This small molecule binds to this protein.
Small molecule (SMILES): C[C@@H](O[C@H]1OCCN(Cc2nn[nH]c2CN(C)C)[C@H]1c1ccc(F)cc1)c1cc(C(F)(F)F)cc(C(F)(F)F)c1

Binding-site contacts:
Ligand atom F7 contacts residue ASN109 of chain 1.A at 3.6 Å.
Ligand atom F6 contacts residue ILE113 of chain 1.A at 2.9 Å.
Ligand atom C23 contacts residue PRO112 of chain 1.A at 3.7 Å (hydrophobic).
Ligand atom F1 contacts residue PHE450 of chain 1.A at 3.3 Å.
Ligand atom C22 contacts residue PHE450 of chain 1.A at 3.5 Å (hydrophobic).
Ligand atom C16 contacts residue PHE450 of chain 1.A at 3.2 Å (hydrophobic).
Ligand atom F4 contacts residue ILE204 of chain 1.A at 3.5 Å.
Ligand atom C21 contacts residue HIS451 of chain 1.A at 3.9 Å.
Ligand atom F3 contacts residue PHE450 of chain 1.A at 3.1 Å.
Ligand atom C17 contacts residue PHE450 of chain 1.A at 3.5 Å (hydrophobic).
Ligand atom N4 contacts residue GLN165 of chain 1.A at 3.2 Å (h-bond).
Ligand atom C3 contacts residue PHE454 of chain 1.A at 3.7 Å (hydrophobic).
Ligand atom C23 contacts residue ILE204 of chain 1.A at 3.7 Å (hydrophobic).
Ligand atom F3 contacts residue PHE90 of chain 1.A at 3.3 Å.
Ligand atom F2 contacts residue PRO112 of chain 1.A at 3.0 Å.
Ligand atom F6 contacts residue VAL116 of chain 1.A at 3.7 Å.
Ligand atom C4 contacts residue PHE454 of chain 1.A at 3.6 Å (hydrophobic).
Ligand atom C3 contacts residue THR201 of chain 1.A at 3.8 Å.
Ligand atom C26 contacts residue GLU193 of chain 1.A at 3.8 Å.
Ligand atom F6 contacts residue PRO112 of chain 1.A at 2.5 Å.
Ligand atom C12 contacts residue GLN165 of chain 1.A at 3.4 Å.
Ligand atom C26 contacts residue TYR458 of chain 1.A at 2.9 Å (hydrophobic).
Ligand atom C14 contacts residue HIS451 of chain 1.A at 3.8 Å.
Ligand atom F5 contacts residue ILE204 of chain 1.A at 3.2 Å.
Ligand atom N1 contacts residue PHE454 of chain 1.A at 3.1 Å.
Ligand atom C21 contacts residue PHE450 of chain 1.A at 3.3 Å (hydrophobic).
Ligand atom N3 contacts residue GLN165 of chain 1.A at 2.7 Å (h-bond).
Ligand atom C5 contacts residue PHE454 of chain 1.A at 3.2 Å (hydrophobic).
Ligand atom C13 contacts residue GLN165 of chain 1.A at 3.4 Å.
Ligand atom C12 contacts residue ASN109 of chain 1.A at 3.6 Å.
Ligand atom C3 contacts residue HIS197 of chain 1.A at 3.5 Å.
Ligand atom F5 contacts residue ILE113 of chain 1.A at 3.6 Å.
Ligand atom C20 contacts residue HIS451 of chain 1.A at 3.8 Å.
Ligand atom F7 contacts residue HIS108 of chain 1.A at 3.7 Å.
Ligand atom N2 contacts residue GLN165 of chain 1.A at 3.2 Å (h-bond).
Ligand atom O1 contacts residue THR201 of chain 1.A at 3.6 Å.
Ligand atom C11 contacts residue ASN109 of chain 1.A at 3.8 Å.
Ligand atom C18 contacts residue PRO112 of chain 1.A at 3.6 Å (hydrophobic).
Ligand atom C4 contacts residue HIS197 of chain 1.A at 3.1 Å.
Ligand atom F4 contacts residue VAL116 of chain 1.A at 3.2 Å.

Sequence of chain 1.A:
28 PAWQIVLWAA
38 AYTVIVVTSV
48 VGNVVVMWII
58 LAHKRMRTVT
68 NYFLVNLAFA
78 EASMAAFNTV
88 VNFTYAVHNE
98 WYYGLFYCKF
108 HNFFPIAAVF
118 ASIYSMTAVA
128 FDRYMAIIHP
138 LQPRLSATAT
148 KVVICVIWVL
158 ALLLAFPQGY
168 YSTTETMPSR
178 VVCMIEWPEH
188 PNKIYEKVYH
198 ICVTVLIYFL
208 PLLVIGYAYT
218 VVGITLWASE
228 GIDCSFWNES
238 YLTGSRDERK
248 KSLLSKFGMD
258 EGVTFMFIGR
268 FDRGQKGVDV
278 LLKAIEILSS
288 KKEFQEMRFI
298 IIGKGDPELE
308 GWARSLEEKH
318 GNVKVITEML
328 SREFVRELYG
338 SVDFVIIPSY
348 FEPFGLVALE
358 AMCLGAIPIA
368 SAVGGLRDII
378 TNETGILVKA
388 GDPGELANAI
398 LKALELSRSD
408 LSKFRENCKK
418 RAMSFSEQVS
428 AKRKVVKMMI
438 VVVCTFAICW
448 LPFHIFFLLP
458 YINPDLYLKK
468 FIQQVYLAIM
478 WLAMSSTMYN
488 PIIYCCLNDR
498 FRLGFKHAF